Binding-site contacts:
Ligand atom C3 contacts residue ASN568 of chain 1.B at 4.2 Å.
Ligand atom C4 contacts residue ASN568 of chain 1.B at 4.4 Å.
Ligand atom C5 contacts residue ASN568 of chain 1.B at 3.8 Å.
Ligand atom C1 contacts residue ASN568 of chain 1.B at 1.7 Å.
Ligand atom N2 contacts residue ASN568 of chain 1.B at 3.7 Å.
Ligand atom C2 contacts residue ASN568 of chain 1.B at 3.0 Å.
Ligand atom O5 contacts residue ASN568 of chain 1.B at 2.4 Å (h-bond).

Sequence of chain 1.B:
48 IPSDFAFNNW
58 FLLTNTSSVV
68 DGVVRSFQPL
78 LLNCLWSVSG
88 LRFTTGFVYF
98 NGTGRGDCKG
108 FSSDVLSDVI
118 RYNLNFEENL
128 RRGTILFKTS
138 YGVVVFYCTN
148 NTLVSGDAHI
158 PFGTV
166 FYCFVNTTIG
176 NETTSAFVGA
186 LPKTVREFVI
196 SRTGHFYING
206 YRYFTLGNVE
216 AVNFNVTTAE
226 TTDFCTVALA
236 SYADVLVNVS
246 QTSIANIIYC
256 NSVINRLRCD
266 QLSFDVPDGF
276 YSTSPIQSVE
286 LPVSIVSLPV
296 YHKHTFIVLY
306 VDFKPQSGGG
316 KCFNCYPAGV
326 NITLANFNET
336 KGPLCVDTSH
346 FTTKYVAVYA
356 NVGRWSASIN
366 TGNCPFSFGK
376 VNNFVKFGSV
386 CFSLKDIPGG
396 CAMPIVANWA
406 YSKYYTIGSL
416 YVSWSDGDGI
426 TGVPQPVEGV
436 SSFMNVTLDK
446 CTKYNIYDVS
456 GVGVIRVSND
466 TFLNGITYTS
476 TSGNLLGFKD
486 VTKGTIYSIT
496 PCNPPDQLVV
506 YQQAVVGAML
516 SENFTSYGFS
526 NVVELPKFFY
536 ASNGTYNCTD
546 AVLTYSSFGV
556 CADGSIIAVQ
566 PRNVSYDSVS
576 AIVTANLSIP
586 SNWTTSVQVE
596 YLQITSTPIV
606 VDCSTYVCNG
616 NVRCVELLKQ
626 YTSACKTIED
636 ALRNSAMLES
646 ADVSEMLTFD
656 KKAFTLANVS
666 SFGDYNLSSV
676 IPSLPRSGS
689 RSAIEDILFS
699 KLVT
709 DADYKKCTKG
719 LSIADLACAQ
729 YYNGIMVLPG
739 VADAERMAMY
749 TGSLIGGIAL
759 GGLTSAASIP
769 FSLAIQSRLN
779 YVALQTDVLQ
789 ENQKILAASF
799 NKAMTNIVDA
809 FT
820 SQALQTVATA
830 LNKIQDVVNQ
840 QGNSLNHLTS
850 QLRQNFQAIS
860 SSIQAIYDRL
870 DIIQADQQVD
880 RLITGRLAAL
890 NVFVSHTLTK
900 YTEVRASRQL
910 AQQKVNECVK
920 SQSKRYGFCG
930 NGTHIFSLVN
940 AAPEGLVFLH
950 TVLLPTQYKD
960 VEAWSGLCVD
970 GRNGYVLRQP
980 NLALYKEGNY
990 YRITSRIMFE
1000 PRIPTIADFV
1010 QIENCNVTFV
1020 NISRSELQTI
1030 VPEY

This small molecule binds to this protein.
Small molecule (SMILES): CC(=O)N[C@@H]1[C@@H](O)[C@H](O)[C@@H](CO)O[C@H]1O